Sequence of chain 1.C:
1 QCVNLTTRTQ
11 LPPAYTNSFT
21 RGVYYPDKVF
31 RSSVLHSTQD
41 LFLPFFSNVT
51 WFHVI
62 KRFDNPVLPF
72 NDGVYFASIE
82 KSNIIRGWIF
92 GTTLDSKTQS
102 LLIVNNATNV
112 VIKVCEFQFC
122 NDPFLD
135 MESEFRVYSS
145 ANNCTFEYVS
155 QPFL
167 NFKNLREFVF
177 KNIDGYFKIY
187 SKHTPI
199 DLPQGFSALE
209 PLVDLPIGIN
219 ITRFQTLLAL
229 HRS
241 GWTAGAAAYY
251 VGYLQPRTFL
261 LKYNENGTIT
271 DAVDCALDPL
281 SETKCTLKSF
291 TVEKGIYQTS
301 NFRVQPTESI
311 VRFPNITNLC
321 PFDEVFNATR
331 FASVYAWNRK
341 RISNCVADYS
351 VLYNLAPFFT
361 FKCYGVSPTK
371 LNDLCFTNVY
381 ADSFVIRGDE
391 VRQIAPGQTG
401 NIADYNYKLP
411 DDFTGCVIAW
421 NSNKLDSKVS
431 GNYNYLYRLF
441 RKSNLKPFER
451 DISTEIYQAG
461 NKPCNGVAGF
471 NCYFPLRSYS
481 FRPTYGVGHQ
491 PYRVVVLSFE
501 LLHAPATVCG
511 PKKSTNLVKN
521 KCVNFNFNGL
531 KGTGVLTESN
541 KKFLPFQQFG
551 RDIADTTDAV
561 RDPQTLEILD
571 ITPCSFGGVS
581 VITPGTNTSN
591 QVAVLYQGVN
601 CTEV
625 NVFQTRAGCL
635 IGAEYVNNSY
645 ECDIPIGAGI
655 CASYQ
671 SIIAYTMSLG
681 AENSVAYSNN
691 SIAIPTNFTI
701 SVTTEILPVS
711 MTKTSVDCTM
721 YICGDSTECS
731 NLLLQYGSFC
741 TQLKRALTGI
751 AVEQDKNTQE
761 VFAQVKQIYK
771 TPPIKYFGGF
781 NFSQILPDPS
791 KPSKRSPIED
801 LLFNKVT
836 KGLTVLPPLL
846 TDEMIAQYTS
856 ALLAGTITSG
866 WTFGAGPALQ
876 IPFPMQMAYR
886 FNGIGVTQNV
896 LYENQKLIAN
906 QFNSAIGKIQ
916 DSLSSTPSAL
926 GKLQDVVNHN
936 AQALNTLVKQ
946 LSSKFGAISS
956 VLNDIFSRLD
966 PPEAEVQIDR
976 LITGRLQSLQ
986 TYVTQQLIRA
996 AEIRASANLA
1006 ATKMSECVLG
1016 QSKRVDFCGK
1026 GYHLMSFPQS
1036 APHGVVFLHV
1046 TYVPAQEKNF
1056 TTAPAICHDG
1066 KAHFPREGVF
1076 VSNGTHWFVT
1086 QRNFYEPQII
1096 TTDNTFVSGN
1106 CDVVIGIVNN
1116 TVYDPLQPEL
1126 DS

Binding-site contacts:
Ligand atom C3 contacts residue ASN48 of chain 1.C at 3.8 Å.
Ligand atom N2 contacts residue TYR15 of chain 1.C at 3.9 Å.
Ligand atom N2 contacts residue ASN48 of chain 1.C at 2.9 Å (h-bond).
Ligand atom C3 contacts residue TYR15 of chain 1.C at 3.9 Å (hydrophobic).
Ligand atom C7 contacts residue ASN48 of chain 1.C at 3.4 Å.
Ligand atom C4 contacts residue TYR15 of chain 1.C at 4.2 Å (hydrophobic).
Ligand atom C8 contacts residue ASN48 of chain 1.C at 4.0 Å.
Ligand atom C2 contacts residue ASN48 of chain 1.C at 2.5 Å.
Ligand atom C1 contacts residue ASN48 of chain 1.C at 1.4 Å.
Ligand atom O4 contacts residue TYR15 of chain 1.C at 4.1 Å.
Ligand atom C5 contacts residue ASN48 of chain 1.C at 3.7 Å.
Ligand atom C5 contacts residue TYR15 of chain 1.C at 3.6 Å (hydrophobic).
Ligand atom C4 contacts residue ASN48 of chain 1.C at 4.2 Å.
Ligand atom C6 contacts residue TYR15 of chain 1.C at 4.1 Å (hydrophobic).
Ligand atom C1 contacts residue TYR15 of chain 1.C at 3.7 Å (hydrophobic).
Ligand atom O7 contacts residue ASN48 of chain 1.C at 3.5 Å (h-bond).
Ligand atom O5 contacts residue ASN48 of chain 1.C at 2.4 Å (h-bond).
Ligand atom C2 contacts residue TYR15 of chain 1.C at 4.1 Å (hydrophobic).
Ligand atom C8 contacts residue THR16 of chain 1.C at 4.2 Å.
Ligand atom O5 contacts residue TYR15 of chain 1.C at 4.1 Å.

A protein and the small-molecule ligand that binds it are described below.
Small molecule (SMILES): CC(=O)N[C@@H]1[C@@H](O)[C@H](O)[C@@H](CO)O[C@H]1O